This small molecule binds to this protein.
Small molecule (SMILES): CC(=O)N[C@@H]1[C@@H](O)[C@H](O)[C@@H](CO)O[C@H]1O

Sequence of chain 1.C:
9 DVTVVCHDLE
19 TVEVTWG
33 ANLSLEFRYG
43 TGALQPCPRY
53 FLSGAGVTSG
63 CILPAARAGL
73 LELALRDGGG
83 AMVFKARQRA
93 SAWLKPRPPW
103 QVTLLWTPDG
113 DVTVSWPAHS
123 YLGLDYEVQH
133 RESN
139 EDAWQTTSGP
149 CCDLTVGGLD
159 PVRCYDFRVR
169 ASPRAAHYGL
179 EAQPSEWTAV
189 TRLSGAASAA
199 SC

Binding-site contacts:
Ligand atom C6 contacts residue SER36 of chain 1.C at 4.3 Å.
Ligand atom C8 contacts residue GLY58 of chain 1.C at 3.7 Å.
Ligand atom O5 contacts residue THR60 of chain 1.C at 3.9 Å.
Ligand atom C1 contacts residue ASN34 of chain 1.C at 1.4 Å.
Ligand atom C3 contacts residue ASN34 of chain 1.C at 3.8 Å.
Ligand atom C2 contacts residue ASN34 of chain 1.C at 2.5 Å.
Ligand atom O6 contacts residue TYR52 of chain 1.C at 4.3 Å.
Ligand atom C6 contacts residue TYR52 of chain 1.C at 3.6 Å (hydrophobic).
Ligand atom C8 contacts residue ASN34 of chain 1.C at 4.5 Å.
Ligand atom C7 contacts residue ASN34 of chain 1.C at 3.3 Å.
Ligand atom O7 contacts residue ASN34 of chain 1.C at 3.3 Å (h-bond).
Ligand atom C6 contacts residue LEU35 of chain 1.C at 4.3 Å (hydrophobic).
Ligand atom C5 contacts residue THR60 of chain 1.C at 3.6 Å.
Ligand atom C2 contacts residue GLY58 of chain 1.C at 3.5 Å.
Ligand atom N2 contacts residue ASN34 of chain 1.C at 2.9 Å (h-bond).
Ligand atom C5 contacts residue ASN34 of chain 1.C at 3.6 Å.
Ligand atom C7 contacts residue GLY58 of chain 1.C at 3.6 Å.
Ligand atom C4 contacts residue ASN34 of chain 1.C at 4.2 Å.
Ligand atom C8 contacts residue ALA57 of chain 1.C at 3.7 Å (hydrophobic).
Ligand atom C1 contacts residue THR60 of chain 1.C at 4.2 Å.
Ligand atom O5 contacts residue LEU35 of chain 1.C at 4.2 Å.
Ligand atom N2 contacts residue GLY58 of chain 1.C at 2.7 Å (h-bond).
Ligand atom O5 contacts residue ASN34 of chain 1.C at 2.3 Å (h-bond).
Ligand atom O6 contacts residue SER36 of chain 1.C at 3.8 Å.
Ligand atom C6 contacts residue THR60 of chain 1.C at 4.0 Å.
Ligand atom C3 contacts residue GLY58 of chain 1.C at 3.7 Å.
Ligand atom C1 contacts residue GLY58 of chain 1.C at 3.5 Å.